Binding-site contacts:
Ligand atom F contacts residue TYR112 of chain 1.B at 3.1 Å.
Ligand atom OH contacts residue GLY40 of chain 1.B at 3.7 Å.
Ligand atom C contacts residue TYR72 of chain 1.A at 3.7 Å (hydrophobic).
Ligand atom CE2 contacts residue FMN1 of chain 1.C at 3.2 Å.
Ligand atom CE1 contacts residue MET41 of chain 1.B at 3.8 Å (hydrophobic).
Ligand atom N contacts residue FMN1 of chain 1.C at 2.7 Å (h-bond).
Ligand atom CE2 contacts residue TRP82 of chain 1.A at 3.6 Å (hydrophobic).
Ligand atom C contacts residue GLU68 of chain 1.A at 3.4 Å.
Ligand atom O contacts residue PHE88 of chain 1.A at 3.8 Å.
Ligand atom OH contacts residue MET41 of chain 1.B at 2.8 Å (h-bond).
Ligand atom OXT contacts residue GLU68 of chain 1.A at 3.5 Å (salt-bridge).
Ligand atom N contacts residue GLU68 of chain 1.A at 2.7 Å (salt-bridge).
Ligand atom C contacts residue FMN1 of chain 1.C at 3.5 Å.
Ligand atom CG contacts residue LEU83 of chain 1.A at 3.7 Å (hydrophobic).
Ligand atom CD1 contacts residue TYR112 of chain 1.B at 3.8 Å (hydrophobic).
Ligand atom CD1 contacts residue FMN1 of chain 1.C at 3.8 Å.
Ligand atom CA contacts residue FMN1 of chain 1.C at 3.7 Å.
Ligand atom OH contacts residue FMN1 of chain 1.C at 2.5 Å (h-bond).
Ligand atom N contacts residue THR139 of chain 1.A at 3.2 Å (h-bond).
Ligand atom CZ contacts residue FMN1 of chain 1.C at 3.4 Å.
Ligand atom F contacts residue GLY40 of chain 1.B at 3.4 Å.
Ligand atom O contacts residue LYS92 of chain 1.A at 2.6 Å (salt-bridge).
Ligand atom OXT contacts residue LYS92 of chain 1.A at 3.0 Å (salt-bridge).
Ligand atom F contacts residue MET41 of chain 1.B at 3.3 Å.
Ligand atom O contacts residue TYR72 of chain 1.A at 2.5 Å (h-bond).
Ligand atom CB contacts residue LEU83 of chain 1.A at 3.9 Å (hydrophobic).
Ligand atom CD2 contacts residue FMN1 of chain 1.C at 3.2 Å.
Ligand atom O contacts residue THR89 of chain 1.A at 3.8 Å.
Ligand atom CZ contacts residue MET41 of chain 1.B at 3.6 Å (hydrophobic).
Ligand atom CA contacts residue GLU68 of chain 1.A at 3.1 Å.
Ligand atom OXT contacts residue TYR138 of chain 1.A at 3.3 Å.
Ligand atom CG contacts residue FMN1 of chain 1.C at 3.7 Å.
Ligand atom C contacts residue LYS92 of chain 1.A at 3.1 Å.
Ligand atom F contacts residue FMN1 of chain 1.C at 3.8 Å.
Ligand atom OXT contacts residue FMN1 of chain 1.C at 2.6 Å (h-bond).
Ligand atom CD2 contacts residue LEU83 of chain 1.A at 3.4 Å (hydrophobic).
Ligand atom CB contacts residue PHE71 of chain 1.A at 3.9 Å (hydrophobic).
Ligand atom CE1 contacts residue FMN1 of chain 1.C at 3.7 Å.
Ligand atom CE2 contacts residue PHE88 of chain 1.A at 3.8 Å (hydrophobic).
Ligand atom CD2 contacts residue PHE88 of chain 1.A at 3.8 Å (hydrophobic).

The protein below binds the small molecule below.
Small molecule (SMILES): N[C@@H](Cc1ccc(O)c(F)c1)C(=O)O

Sequence of chain 1.A:
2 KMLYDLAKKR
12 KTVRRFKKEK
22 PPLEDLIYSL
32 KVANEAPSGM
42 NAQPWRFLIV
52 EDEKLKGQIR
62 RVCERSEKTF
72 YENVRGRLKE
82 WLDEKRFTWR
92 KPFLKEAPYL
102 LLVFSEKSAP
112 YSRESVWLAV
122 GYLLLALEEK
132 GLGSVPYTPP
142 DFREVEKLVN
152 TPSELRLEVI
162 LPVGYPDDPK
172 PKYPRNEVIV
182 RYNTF

Sequence of chain 1.B:
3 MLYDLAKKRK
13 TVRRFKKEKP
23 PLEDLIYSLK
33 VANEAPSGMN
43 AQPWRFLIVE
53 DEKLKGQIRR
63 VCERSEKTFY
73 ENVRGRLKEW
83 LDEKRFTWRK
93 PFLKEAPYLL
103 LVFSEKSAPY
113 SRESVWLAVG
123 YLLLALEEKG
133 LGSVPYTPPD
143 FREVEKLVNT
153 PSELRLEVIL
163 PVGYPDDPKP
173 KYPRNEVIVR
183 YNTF